Sequence of chain 12.B:
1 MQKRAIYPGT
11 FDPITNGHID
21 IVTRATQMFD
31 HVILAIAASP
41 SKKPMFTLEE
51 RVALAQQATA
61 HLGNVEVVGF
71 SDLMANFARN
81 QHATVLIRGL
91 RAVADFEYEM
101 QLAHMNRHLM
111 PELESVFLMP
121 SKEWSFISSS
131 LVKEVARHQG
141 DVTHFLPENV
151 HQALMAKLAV

Sequence of chain 7.B:
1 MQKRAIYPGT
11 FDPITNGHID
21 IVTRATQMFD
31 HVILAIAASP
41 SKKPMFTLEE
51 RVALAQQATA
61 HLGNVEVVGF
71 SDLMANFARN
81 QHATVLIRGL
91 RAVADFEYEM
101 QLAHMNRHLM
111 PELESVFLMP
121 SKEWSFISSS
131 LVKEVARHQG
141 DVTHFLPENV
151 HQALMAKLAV

Binding-site contacts:
Ligand atom O1 contacts residue PHE70 of chain 7.B at 3.7 Å.
Ligand atom N contacts residue ASP72 of chain 7.B at 3.2 Å (salt-bridge).
Ligand atom C contacts residue ASN106 of chain 7.B at 3.4 Å.
Ligand atom C19 contacts residue VAL135 of chain 12.B at 3.8 Å (hydrophobic).
Ligand atom C contacts residue GLU99 of chain 7.B at 3.7 Å.
Ligand atom C9 contacts residue PG41 of chain 7.N at 3.7 Å.
Ligand atom C2 contacts residue PRO8 of chain 7.B at 3.8 Å (hydrophobic).
Ligand atom C14 contacts residue SER39 of chain 7.B at 3.4 Å.
Ligand atom C2 contacts residue ARG88 of chain 7.B at 3.6 Å.
Ligand atom C11 contacts residue ALA37 of chain 7.B at 3.8 Å (hydrophobic).
Ligand atom C10 contacts residue SER39 of chain 7.B at 3.8 Å.
Ligand atom N4 contacts residue LEU73 of chain 7.B at 3.4 Å.
Ligand atom C6 contacts residue MET74 of chain 7.B at 3.8 Å (hydrophobic).
Ligand atom C contacts residue ARG88 of chain 7.B at 3.4 Å.
Ligand atom N contacts residue HIS138 of chain 12.B at 3.8 Å.
Ligand atom C5 contacts residue PG41 of chain 7.N at 3.8 Å.
Ligand atom C3 contacts residue PRO8 of chain 7.B at 3.6 Å (hydrophobic).
Ligand atom C19 contacts residue ASN106 of chain 7.B at 3.5 Å.
Ligand atom N3 contacts residue LEU73 of chain 7.B at 3.5 Å.
Ligand atom N1 contacts residue HIS138 of chain 12.B at 3.7 Å.
Ligand atom C14 contacts residue SER71 of chain 7.B at 3.5 Å.
Ligand atom O contacts residue MET74 of chain 7.B at 3.8 Å.
Ligand atom C7 contacts residue ALA37 of chain 7.B at 3.6 Å (hydrophobic).
Ligand atom C8 contacts residue ALA37 of chain 7.B at 3.7 Å (hydrophobic).
Ligand atom C12 contacts residue PHE70 of chain 7.B at 3.7 Å (hydrophobic).
Ligand atom C14 contacts residue ASP72 of chain 7.B at 3.4 Å.
Ligand atom C20 contacts residue LEU73 of chain 7.B at 3.7 Å (hydrophobic).
Ligand atom C12 contacts residue ALA37 of chain 7.B at 3.6 Å (hydrophobic).
Ligand atom C contacts residue LEU102 of chain 7.B at 3.7 Å (hydrophobic).
Ligand atom C15 contacts residue MET74 of chain 7.B at 3.8 Å (hydrophobic).
Ligand atom C9 contacts residue THR10 of chain 7.B at 3.7 Å.
Ligand atom O2 contacts residue GLU134 of chain 12.B at 3.6 Å.
Ligand atom C9 contacts residue ALA37 of chain 7.B at 3.8 Å (hydrophobic).
Ligand atom O contacts residue ASN106 of chain 7.B at 3.1 Å (h-bond).
Ligand atom C5 contacts residue MET74 of chain 7.B at 3.5 Å (hydrophobic).
Ligand atom O2 contacts residue PG41 of chain 7.N at 3.4 Å (h-bond).
Ligand atom N4 contacts residue MET74 of chain 7.B at 2.9 Å (h-bond).
Ligand atom C4 contacts residue PG41 of chain 7.N at 3.8 Å.
Ligand atom C1 contacts residue MET74 of chain 7.B at 3.7 Å (hydrophobic).
Ligand atom C10 contacts residue ALA37 of chain 7.B at 3.8 Å (hydrophobic).

This protein binds this small molecule.
Small molecule (SMILES): COc1ccc(Oc2cccc([C@@H](C)Nc3nc4n(n3)C(=O)CC(C)=N4)c2)cc1